This small molecule binds to this protein.
Small molecule (SMILES): CC(=O)N[C@H]1[C@H](O[C@H]2[C@H](O)[C@@H](NC(C)=O)CO[C@@H]2CO)O[C@H](CO)[C@@H](O)[C@@H]1O

Binding-site contacts:
Ligand atom C3 contacts residue ASN47 of chain 54.F at 3.9 Å.
Ligand atom C5 contacts residue ASN47 of chain 54.F at 3.4 Å.
Ligand atom O7 contacts residue ASN47 of chain 54.F at 3.9 Å.
Ligand atom C4 contacts residue ASN47 of chain 54.F at 4.2 Å.
Ligand atom C6 contacts residue ASN47 of chain 54.F at 4.0 Å.
Ligand atom C1 contacts residue ASN47 of chain 54.F at 1.4 Å.
Ligand atom O5 contacts residue ASN47 of chain 54.F at 2.2 Å (h-bond).
Ligand atom C7 contacts residue ASN47 of chain 54.F at 3.8 Å.
Ligand atom N2 contacts residue ASN47 of chain 54.F at 3.2 Å (h-bond).
Ligand atom C2 contacts residue ASN47 of chain 54.F at 2.6 Å.

Sequence of chain 54.F:
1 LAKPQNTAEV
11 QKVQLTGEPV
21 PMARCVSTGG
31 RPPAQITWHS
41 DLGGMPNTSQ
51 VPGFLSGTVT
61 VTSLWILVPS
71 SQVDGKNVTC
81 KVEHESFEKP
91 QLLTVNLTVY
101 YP